Sequence of chain 2.J:
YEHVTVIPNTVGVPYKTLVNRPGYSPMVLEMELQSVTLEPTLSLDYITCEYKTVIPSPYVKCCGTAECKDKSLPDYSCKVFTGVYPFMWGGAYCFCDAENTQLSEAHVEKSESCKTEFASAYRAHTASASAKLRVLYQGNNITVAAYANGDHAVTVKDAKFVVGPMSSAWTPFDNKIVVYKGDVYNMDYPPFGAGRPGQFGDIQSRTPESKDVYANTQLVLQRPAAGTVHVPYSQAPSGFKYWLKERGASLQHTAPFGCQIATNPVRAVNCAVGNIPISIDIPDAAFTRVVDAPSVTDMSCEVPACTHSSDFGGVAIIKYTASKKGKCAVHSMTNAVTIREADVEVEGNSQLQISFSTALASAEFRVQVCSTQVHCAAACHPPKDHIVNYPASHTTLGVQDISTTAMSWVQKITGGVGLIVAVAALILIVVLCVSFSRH

Binding-site contacts:
Ligand atom C2 contacts residue THR116 of chain 2.J at 3.8 Å.
Ligand atom C8 contacts residue ASN259 of chain 2.K at 4.4 Å.
Ligand atom O4 contacts residue LYS181 of chain 2.J at 4.0 Å.
Ligand atom C3 contacts residue LYS181 of chain 2.J at 4.4 Å.
Ligand atom O3 contacts residue THR116 of chain 2.J at 4.4 Å.
Ligand atom C5 contacts residue LYS181 of chain 2.J at 3.5 Å.
Ligand atom C3 contacts residue ASN259 of chain 2.K at 3.8 Å.
Ligand atom O7 contacts residue ASN259 of chain 2.K at 3.0 Å (h-bond).
Ligand atom C5 contacts residue ASN259 of chain 2.K at 3.7 Å.
Ligand atom C2 contacts residue ASN259 of chain 2.K at 2.5 Å.
Ligand atom C7 contacts residue ASN259 of chain 2.K at 3.2 Å.
Ligand atom C7 contacts residue THR116 of chain 2.J at 3.8 Å.
Ligand atom C4 contacts residue LYS181 of chain 2.J at 4.2 Å.
Ligand atom C1 contacts residue THR116 of chain 2.J at 4.0 Å.
Ligand atom O6 contacts residue LYS181 of chain 2.J at 4.3 Å.
Ligand atom C3 contacts residue THR116 of chain 2.J at 4.0 Å.
Ligand atom N2 contacts residue ASN259 of chain 2.K at 2.9 Å (h-bond).
Ligand atom O5 contacts residue LYS181 of chain 2.J at 4.4 Å.
Ligand atom C8 contacts residue THR116 of chain 2.J at 3.8 Å.
Ligand atom O5 contacts residue ASN259 of chain 2.K at 2.4 Å (h-bond).
Ligand atom N2 contacts residue THR116 of chain 2.J at 3.0 Å (h-bond).
Ligand atom C6 contacts residue LYS181 of chain 2.J at 4.2 Å.
Ligand atom C4 contacts residue ASN259 of chain 2.K at 4.2 Å.
Ligand atom C1 contacts residue ASN259 of chain 2.K at 1.4 Å.

This protein binds this small molecule.
Small molecule (SMILES): CC(=O)N[C@@H]1[C@@H](O)[C@H](O)[C@@H](CO)O[C@H]1O

Sequence of chain 2.K:
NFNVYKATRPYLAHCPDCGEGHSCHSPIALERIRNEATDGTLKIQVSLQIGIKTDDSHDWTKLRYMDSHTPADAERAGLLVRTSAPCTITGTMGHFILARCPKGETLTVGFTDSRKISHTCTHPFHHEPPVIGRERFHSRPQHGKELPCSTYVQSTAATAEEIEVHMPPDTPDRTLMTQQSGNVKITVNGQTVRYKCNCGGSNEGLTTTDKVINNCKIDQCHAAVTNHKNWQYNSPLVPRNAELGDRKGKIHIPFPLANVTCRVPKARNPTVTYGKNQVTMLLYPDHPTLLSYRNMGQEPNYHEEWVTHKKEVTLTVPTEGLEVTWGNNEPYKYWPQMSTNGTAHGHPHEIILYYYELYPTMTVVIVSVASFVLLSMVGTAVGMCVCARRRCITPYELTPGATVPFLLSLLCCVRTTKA